Sequence of chain 1.C:
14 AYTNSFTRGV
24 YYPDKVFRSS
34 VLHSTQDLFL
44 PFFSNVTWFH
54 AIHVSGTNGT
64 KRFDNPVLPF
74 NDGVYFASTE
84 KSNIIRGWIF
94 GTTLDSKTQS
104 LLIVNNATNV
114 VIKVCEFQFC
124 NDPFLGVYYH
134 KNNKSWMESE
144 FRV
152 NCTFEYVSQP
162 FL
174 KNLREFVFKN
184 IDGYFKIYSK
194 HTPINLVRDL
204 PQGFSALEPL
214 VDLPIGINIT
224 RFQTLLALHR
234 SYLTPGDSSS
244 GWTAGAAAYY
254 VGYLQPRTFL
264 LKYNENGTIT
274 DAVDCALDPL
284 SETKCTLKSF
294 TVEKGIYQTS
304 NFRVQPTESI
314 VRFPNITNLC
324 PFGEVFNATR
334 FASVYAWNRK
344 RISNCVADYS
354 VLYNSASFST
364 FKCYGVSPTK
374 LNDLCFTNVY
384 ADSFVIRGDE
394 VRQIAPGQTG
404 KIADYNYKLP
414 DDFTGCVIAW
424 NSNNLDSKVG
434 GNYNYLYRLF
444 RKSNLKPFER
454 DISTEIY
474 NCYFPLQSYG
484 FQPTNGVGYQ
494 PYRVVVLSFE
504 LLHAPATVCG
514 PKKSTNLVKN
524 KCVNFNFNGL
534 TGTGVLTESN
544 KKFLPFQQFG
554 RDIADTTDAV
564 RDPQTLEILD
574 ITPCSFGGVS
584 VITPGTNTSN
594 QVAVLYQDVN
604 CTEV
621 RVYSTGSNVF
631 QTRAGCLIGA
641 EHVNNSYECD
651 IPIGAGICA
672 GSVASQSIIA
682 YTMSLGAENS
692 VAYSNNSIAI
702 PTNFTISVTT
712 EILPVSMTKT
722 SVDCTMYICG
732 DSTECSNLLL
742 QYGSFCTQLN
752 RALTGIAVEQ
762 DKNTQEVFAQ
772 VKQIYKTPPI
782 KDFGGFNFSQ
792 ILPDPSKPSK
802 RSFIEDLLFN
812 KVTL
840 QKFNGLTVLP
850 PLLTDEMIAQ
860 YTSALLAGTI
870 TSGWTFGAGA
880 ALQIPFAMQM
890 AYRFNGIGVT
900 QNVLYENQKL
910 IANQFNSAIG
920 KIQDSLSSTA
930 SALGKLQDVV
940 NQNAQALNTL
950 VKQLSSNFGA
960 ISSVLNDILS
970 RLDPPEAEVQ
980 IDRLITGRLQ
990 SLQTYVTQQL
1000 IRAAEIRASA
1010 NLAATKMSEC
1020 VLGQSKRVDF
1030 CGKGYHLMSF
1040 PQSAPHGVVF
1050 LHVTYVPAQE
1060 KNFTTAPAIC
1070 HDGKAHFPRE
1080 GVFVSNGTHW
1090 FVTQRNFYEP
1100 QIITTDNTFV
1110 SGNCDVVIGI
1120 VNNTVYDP

The small molecule below binds the protein below.
Small molecule (SMILES): CC(=O)N[C@H]1[C@H](O[C@H]2[C@H](O)[C@@H](NC(C)=O)CO[C@@H]2CO)O[C@H](CO)[C@@H](O)[C@@H]1O

Binding-site contacts:
Ligand atom C8 contacts residue ASN704 of chain 1.C at 2.9 Å.
Ligand atom O7 contacts residue ASN912 of chain 1.C at 3.9 Å.
Ligand atom O7 contacts residue LEU909 of chain 1.C at 4.0 Å.
Ligand atom C5 contacts residue ASN704 of chain 1.C at 3.6 Å.
Ligand atom C7 contacts residue ASN704 of chain 1.C at 3.1 Å.
Ligand atom C2 contacts residue ASN704 of chain 1.C at 2.5 Å.
Ligand atom C5 contacts residue GLN913 of chain 1.C at 4.5 Å.
Ligand atom C7 contacts residue ASN912 of chain 1.C at 4.3 Å.
Ligand atom C3 contacts residue ASN704 of chain 1.C at 3.8 Å.
Ligand atom C4 contacts residue ASN704 of chain 1.C at 4.2 Å.
Ligand atom C1 contacts residue ASN704 of chain 1.C at 1.4 Å.
Ligand atom O7 contacts residue ASN704 of chain 1.C at 4.3 Å.
Ligand atom C1 contacts residue PHE705 of chain 1.C at 4.3 Å (hydrophobic).
Ligand atom N2 contacts residue ASN704 of chain 1.C at 2.3 Å (h-bond).
Ligand atom O5 contacts residue ASN704 of chain 1.C at 2.4 Å (h-bond).
Ligand atom C8 contacts residue ASN912 of chain 1.C at 4.2 Å.